Sequence of chain 1.D:
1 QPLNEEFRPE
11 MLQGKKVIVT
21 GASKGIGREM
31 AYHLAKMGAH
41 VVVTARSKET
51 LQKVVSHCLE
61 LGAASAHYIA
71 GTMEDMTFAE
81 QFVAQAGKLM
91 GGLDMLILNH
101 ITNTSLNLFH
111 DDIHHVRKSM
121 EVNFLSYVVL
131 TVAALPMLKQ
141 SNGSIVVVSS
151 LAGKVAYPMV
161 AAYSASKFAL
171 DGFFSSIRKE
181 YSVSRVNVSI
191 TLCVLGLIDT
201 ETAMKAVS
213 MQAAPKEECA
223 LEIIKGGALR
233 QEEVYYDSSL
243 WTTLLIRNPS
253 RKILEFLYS

Binding-site contacts:
Ligand atom F29 contacts residue LEU151 of chain 1.D at 3.8 Å.
Ligand atom C24 contacts residue TYR157 of chain 1.D at 3.9 Å (hydrophobic).
Ligand atom C4 contacts residue TYR163 of chain 1.D at 3.9 Å (hydrophobic).
Ligand atom F28 contacts residue LEU151 of chain 1.D at 3.2 Å.
Ligand atom C5 contacts residue ALA203 of chain 1.D at 3.6 Å (hydrophobic).
Ligand atom C18 contacts residue LEU106 of chain 1.D at 3.9 Å (hydrophobic).
Ligand atom F28 contacts residue VAL155 of chain 1.D at 3.2 Å.
Ligand atom F27 contacts residue TYR157 of chain 1.D at 3.0 Å.
Ligand atom C4 contacts residue NAP1 of chain 1.K at 3.6 Å.
Ligand atom C10 contacts residue SER150 of chain 1.D at 3.5 Å.
Ligand atom F29 contacts residue ALA152 of chain 1.D at 3.9 Å.
Ligand atom N12 contacts residue TYR163 of chain 1.D at 3.7 Å.
Ligand atom N7 contacts residue SER150 of chain 1.D at 3.5 Å (h-bond).
Ligand atom F28 contacts residue TYR260 of chain 1.C at 3.8 Å.
Ligand atom O25 contacts residue TYR157 of chain 1.D at 3.4 Å.
Ligand atom N7 contacts residue TYR163 of chain 1.D at 2.9 Å (h-bond).
Ligand atom O25 contacts residue TYR260 of chain 1.C at 3.6 Å.
Ligand atom C20 contacts residue ALA152 of chain 1.D at 3.9 Å (hydrophobic).
Ligand atom C23 contacts residue TYR157 of chain 1.D at 3.4 Å (hydrophobic).
Ligand atom F27 contacts residue VAL155 of chain 1.D at 3.8 Å.
Ligand atom C24 contacts residue LEU151 of chain 1.D at 3.8 Å (hydrophobic).
Ligand atom C19 contacts residue LEU151 of chain 1.D at 3.6 Å (hydrophobic).
Ligand atom F21 contacts residue LEU106 of chain 1.D at 3.6 Å.
Ligand atom C22 contacts residue LEU151 of chain 1.D at 3.2 Å (hydrophobic).
Ligand atom C15 contacts residue SER150 of chain 1.D at 3.8 Å.
Ligand atom C14 contacts residue THR104 of chain 1.D at 3.5 Å.
Ligand atom F27 contacts residue TYR260 of chain 1.C at 3.3 Å.
Ligand atom F29 contacts residue TYR157 of chain 1.D at 3.6 Å.
Ligand atom C26 contacts residue TYR157 of chain 1.D at 3.5 Å (hydrophobic).
Ligand atom C18 contacts residue THR104 of chain 1.D at 3.5 Å.
Ligand atom C26 contacts residue VAL155 of chain 1.D at 3.7 Å (hydrophobic).
Ligand atom C5 contacts residue NAP1 of chain 1.K at 3.4 Å.
Ligand atom N12 contacts residue NAP1 of chain 1.K at 3.3 Å.
Ligand atom F21 contacts residue THR104 of chain 1.D at 3.3 Å.
Ligand atom C14 contacts residue VAL160 of chain 1.D at 3.7 Å (hydrophobic).
Ligand atom C2 contacts residue NAP1 of chain 1.K at 3.7 Å.
Ligand atom F29 contacts residue VAL155 of chain 1.D at 3.3 Å.
Ligand atom N7 contacts residue NAP1 of chain 1.K at 3.1 Å.
Ligand atom N12 contacts residue SER150 of chain 1.D at 2.5 Å (h-bond).
Ligand atom F21 contacts residue SER105 of chain 1.D at 2.8 Å.

The small molecule below binds the protein below.
Small molecule (SMILES): CC(C)n1c(-c2ccc(OC(F)(F)F)cc2)nnc1C1(c2ccc(F)cc2)CC1

Sequence of chain 1.C:
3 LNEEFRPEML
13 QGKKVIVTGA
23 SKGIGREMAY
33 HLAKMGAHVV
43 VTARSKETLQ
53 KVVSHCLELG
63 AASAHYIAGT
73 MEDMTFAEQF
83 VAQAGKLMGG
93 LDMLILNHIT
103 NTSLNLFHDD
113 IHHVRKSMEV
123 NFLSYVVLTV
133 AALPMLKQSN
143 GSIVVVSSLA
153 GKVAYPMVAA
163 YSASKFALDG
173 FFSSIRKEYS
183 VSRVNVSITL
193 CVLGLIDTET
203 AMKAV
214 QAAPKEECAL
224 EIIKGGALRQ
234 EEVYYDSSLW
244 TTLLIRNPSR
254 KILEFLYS